Sequence of chain 3.C:
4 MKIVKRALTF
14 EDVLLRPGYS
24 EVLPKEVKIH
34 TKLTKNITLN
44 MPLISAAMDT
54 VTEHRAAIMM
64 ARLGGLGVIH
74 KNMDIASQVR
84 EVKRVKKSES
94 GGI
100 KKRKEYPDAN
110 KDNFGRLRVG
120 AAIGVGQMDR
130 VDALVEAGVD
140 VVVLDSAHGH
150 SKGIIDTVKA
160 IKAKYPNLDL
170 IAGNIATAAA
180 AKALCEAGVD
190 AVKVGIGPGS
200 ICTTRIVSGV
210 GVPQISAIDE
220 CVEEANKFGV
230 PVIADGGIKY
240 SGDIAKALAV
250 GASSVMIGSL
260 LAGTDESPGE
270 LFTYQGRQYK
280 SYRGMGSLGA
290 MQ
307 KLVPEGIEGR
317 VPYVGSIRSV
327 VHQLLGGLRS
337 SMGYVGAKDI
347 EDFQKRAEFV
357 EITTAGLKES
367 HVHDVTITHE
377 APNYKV

Binding-site contacts:
Ligand atom C7 contacts residue HIS147 of chain 3.C at 4.0 Å.
Ligand atom BR1 contacts residue GLY339 of chain 2.C at 3.3 Å.
Ligand atom C23 contacts residue GLU311 of chain 3.C at 4.0 Å.
Ligand atom C14 contacts residue GLY285 of chain 3.C at 3.7 Å.
Ligand atom C15 contacts residue MET284 of chain 3.C at 3.6 Å (hydrophobic).
Ligand atom C13 contacts residue GLY285 of chain 3.C at 4.0 Å.
Ligand atom BR1 contacts residue HIS147 of chain 3.C at 3.5 Å.
Ligand atom C6 contacts residue PRO27 of chain 2.C at 4.0 Å (hydrophobic).
Ligand atom C14 contacts residue MET284 of chain 3.C at 4.0 Å (hydrophobic).
Ligand atom C9 contacts residue GLU311 of chain 3.C at 3.7 Å.
Ligand atom C9 contacts residue SER336 of chain 2.C at 3.8 Å.
Ligand atom C16 contacts residue GLY285 of chain 3.C at 3.9 Å.
Ligand atom C contacts residue GLU311 of chain 3.C at 3.8 Å.
Ligand atom C21 contacts residue ALA146 of chain 3.C at 3.5 Å (hydrophobic).
Ligand atom C15 contacts residue GLY285 of chain 3.C at 3.7 Å.
Ligand atom N1 contacts residue ALA146 of chain 3.C at 3.8 Å.
Ligand atom C22 contacts residue MET290 of chain 3.C at 4.0 Å (hydrophobic).
Ligand atom C19 contacts residue ALA146 of chain 3.C at 3.8 Å (hydrophobic).
Ligand atom C contacts residue ALA146 of chain 3.C at 3.9 Å (hydrophobic).
Ligand atom C21 contacts residue TYR340 of chain 2.C at 3.8 Å (hydrophobic).
Ligand atom O contacts residue ALA146 of chain 3.C at 3.8 Å.
Ligand atom C8 contacts residue SER336 of chain 2.C at 3.7 Å.
Ligand atom C4 contacts residue ALA146 of chain 3.C at 3.8 Å (hydrophobic).
Ligand atom C8 contacts residue TYR340 of chain 2.C at 3.8 Å (hydrophobic).
Ligand atom C21 contacts residue GLU311 of chain 3.C at 3.6 Å.
Ligand atom C23 contacts residue MET290 of chain 3.C at 3.7 Å (hydrophobic).
Ligand atom C18 contacts residue ALA146 of chain 3.C at 4.0 Å (hydrophobic).
Ligand atom N1 contacts residue GLU311 of chain 3.C at 3.0 Å (salt-bridge).
Ligand atom C21 contacts residue THR203 of chain 3.C at 3.4 Å.
Ligand atom BR1 contacts residue VAL25 of chain 2.C at 4.0 Å.
Ligand atom C19 contacts residue IMP1 of chain 3.S at 3.4 Å.
Ligand atom C20 contacts residue IMP1 of chain 3.S at 3.2 Å.
Ligand atom C23 contacts residue VAL309 of chain 3.C at 4.0 Å (hydrophobic).
Ligand atom C7 contacts residue PRO27 of chain 2.C at 4.0 Å (hydrophobic).
Ligand atom C9 contacts residue TYR340 of chain 2.C at 3.5 Å (hydrophobic).
Ligand atom C21 contacts residue IMP1 of chain 3.S at 3.3 Å.
Ligand atom N2 contacts residue GLU311 of chain 3.C at 3.6 Å (salt-bridge).
Ligand atom C17 contacts residue IMP1 of chain 3.S at 4.0 Å.
Ligand atom C4 contacts residue GLU311 of chain 3.C at 3.8 Å.
Ligand atom C23 contacts residue GLY285 of chain 3.C at 3.8 Å.

The small molecule below binds the protein below.
Small molecule (SMILES): C=C(C)c1cccc(C(C)(C)NC(=O)Nc2ccc(Br)cc2)c1

Sequence of chain 2.C:
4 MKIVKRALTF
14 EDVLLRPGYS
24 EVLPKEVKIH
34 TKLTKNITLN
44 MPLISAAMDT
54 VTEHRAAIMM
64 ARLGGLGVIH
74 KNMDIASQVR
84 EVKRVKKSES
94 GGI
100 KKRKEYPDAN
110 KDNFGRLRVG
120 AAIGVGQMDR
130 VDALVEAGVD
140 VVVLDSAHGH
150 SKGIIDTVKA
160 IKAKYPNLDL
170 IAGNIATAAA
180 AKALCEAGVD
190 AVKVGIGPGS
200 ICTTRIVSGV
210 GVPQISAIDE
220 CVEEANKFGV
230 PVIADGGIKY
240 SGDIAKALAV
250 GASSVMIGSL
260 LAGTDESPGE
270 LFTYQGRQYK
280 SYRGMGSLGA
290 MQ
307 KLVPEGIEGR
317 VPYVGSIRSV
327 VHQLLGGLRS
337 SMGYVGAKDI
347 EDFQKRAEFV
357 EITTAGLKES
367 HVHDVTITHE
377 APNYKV